Sequence of chain 1.A:
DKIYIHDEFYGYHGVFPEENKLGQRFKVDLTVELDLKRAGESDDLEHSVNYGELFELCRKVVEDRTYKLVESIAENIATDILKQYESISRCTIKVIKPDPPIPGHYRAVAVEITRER

Binding-site contacts:
Ligand atom N8 contacts residue LEU50 of chain 1.B at 4.1 Å.
Ligand atom C6 contacts residue GLU76 of chain 1.A at 3.5 Å.
Ligand atom N4 contacts residue LYS102 of chain 1.A at 4.0 Å.
Ligand atom N4 contacts residue LYS73 of chain 1.A at 4.3 Å.
Ligand atom C6 contacts residue LEU74 of chain 1.A at 4.0 Å (hydrophobic).
Ligand atom C9 contacts residue GLU76 of chain 1.A at 4.0 Å.
Ligand atom O7 contacts residue LYS73 of chain 1.A at 4.2 Å.
Ligand atom C1 contacts residue ASN55 of chain 1.B at 3.1 Å.
Ligand atom N2 contacts residue TYR56 of chain 1.B at 3.3 Å.
Ligand atom N11 contacts residue ASN55 of chain 1.B at 3.9 Å.
Ligand atom C12 contacts residue LEU50 of chain 1.B at 3.7 Å (hydrophobic).
Ligand atom C3 contacts residue VAL20 of chain 1.A at 3.9 Å (hydrophobic).
Ligand atom C1 contacts residue TYR56 of chain 1.B at 3.6 Å (hydrophobic).
Ligand atom N10 contacts residue GLU76 of chain 1.A at 3.5 Å (salt-bridge).
Ligand atom C5 contacts residue TYR56 of chain 1.B at 3.2 Å (hydrophobic).
Ligand atom N11 contacts residue TYR56 of chain 1.B at 3.2 Å.
Ligand atom N10 contacts residue VAL54 of chain 1.B at 2.4 Å (h-bond).
Ligand atom N4 contacts residue VAL20 of chain 1.A at 3.6 Å.
Ligand atom C6 contacts residue TYR56 of chain 1.B at 3.7 Å (hydrophobic).
Ligand atom N10 contacts residue SER53 of chain 1.B at 3.5 Å (h-bond).
Ligand atom N8 contacts residue TYR56 of chain 1.B at 3.9 Å.
Ligand atom C9 contacts residue VAL54 of chain 1.B at 3.5 Å (hydrophobic).
Ligand atom C1 contacts residue LEU50 of chain 1.B at 4.2 Å (hydrophobic).
Ligand atom N10 contacts residue LEU50 of chain 1.B at 4.1 Å.
Ligand atom N10 contacts residue TYR56 of chain 1.B at 3.9 Å.
Ligand atom C3 contacts residue TYR56 of chain 1.B at 3.2 Å (hydrophobic).
Ligand atom C9 contacts residue LEU50 of chain 1.B at 3.6 Å (hydrophobic).
Ligand atom C9 contacts residue TYR56 of chain 1.B at 3.5 Å (hydrophobic).
Ligand atom O7 contacts residue VAL75 of chain 1.A at 2.9 Å (h-bond).
Ligand atom C12 contacts residue TYR56 of chain 1.B at 3.2 Å (hydrophobic).
Ligand atom N11 contacts residue VAL54 of chain 1.B at 3.7 Å.
Ligand atom C6 contacts residue VAL75 of chain 1.A at 4.2 Å (hydrophobic).
Ligand atom N4 contacts residue TYR56 of chain 1.B at 3.5 Å (h-bond).
Ligand atom N10 contacts residue ILE7 of chain 1.B at 3.7 Å.
Ligand atom O7 contacts residue GLU76 of chain 1.A at 3.1 Å (salt-bridge).
Ligand atom N2 contacts residue LEU50 of chain 1.B at 4.2 Å.
Ligand atom N11 contacts residue LEU50 of chain 1.B at 3.4 Å.
Ligand atom O7 contacts residue LEU74 of chain 1.A at 3.2 Å.
Ligand atom C5 contacts residue LEU50 of chain 1.B at 4.2 Å (hydrophobic).
Ligand atom N8 contacts residue GLU76 of chain 1.A at 3.0 Å (salt-bridge).

Sequence of chain 1.B:
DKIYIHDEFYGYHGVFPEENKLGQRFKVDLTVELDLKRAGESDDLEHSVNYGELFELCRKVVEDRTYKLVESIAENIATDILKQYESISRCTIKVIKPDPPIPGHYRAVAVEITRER

This protein binds this small molecule.
Small molecule (SMILES): Cn1cnc2c(O)nc(N)nc21